Binding-site contacts:
Ligand atom C8 contacts residue LEU50 of chain 1.A at 3.8 Å (hydrophobic).
Ligand atom N13 contacts residue GLU122 of chain 1.A at 3.6 Å (salt-bridge).
Ligand atom C2 contacts residue THR105 of chain 1.A at 4.0 Å.
Ligand atom C3 contacts residue MET174 of chain 1.A at 4.0 Å (hydrophobic).
Ligand atom C8 contacts residue VAL58 of chain 1.A at 3.9 Å (hydrophobic).
Ligand atom N3 contacts residue THR105 of chain 1.A at 4.0 Å.
Ligand atom C7 contacts residue THR184 of chain 1.A at 3.8 Å.
Ligand atom C11 contacts residue MET174 of chain 1.A at 3.6 Å (hydrophobic).
Ligand atom C12 contacts residue PHE328 of chain 1.A at 4.0 Å (hydrophobic).
Ligand atom C8 contacts residue PHE328 of chain 1.A at 3.8 Å (hydrophobic).
Ligand atom C12 contacts residue ALA71 of chain 1.A at 4.1 Å (hydrophobic).
Ligand atom C10 contacts residue MET174 of chain 1.A at 3.6 Å (hydrophobic).
Ligand atom C7 contacts residue VAL58 of chain 1.A at 3.7 Å (hydrophobic).
Ligand atom C2 contacts residue GLU122 of chain 1.A at 4.2 Å.
Ligand atom C1 contacts residue GLU122 of chain 1.A at 3.9 Å.
Ligand atom C2 contacts residue MET121 of chain 1.A at 3.8 Å (hydrophobic).
Ligand atom C6 contacts residue VAL58 of chain 1.A at 3.7 Å (hydrophobic).
Ligand atom C10 contacts residue LEU50 of chain 1.A at 3.7 Å (hydrophobic).
Ligand atom C12 contacts residue MET174 of chain 1.A at 3.9 Å (hydrophobic).
Ligand atom N3 contacts residue ALA71 of chain 1.A at 3.3 Å.
Ligand atom C6 contacts residue MET174 of chain 1.A at 3.5 Å (hydrophobic).
Ligand atom N3 contacts residue ALA124 of chain 1.A at 3.7 Å.
Ligand atom C8 contacts residue MET174 of chain 1.A at 3.6 Å (hydrophobic).
Ligand atom C3 contacts residue ALA71 of chain 1.A at 3.8 Å (hydrophobic).
Ligand atom C2 contacts residue THR184 of chain 1.A at 3.5 Å.
Ligand atom C11 contacts residue VAL58 of chain 1.A at 3.9 Å (hydrophobic).
Ligand atom N13 contacts residue ALA124 of chain 1.A at 2.9 Å (h-bond).
Ligand atom C1 contacts residue ALA71 of chain 1.A at 3.2 Å (hydrophobic).
Ligand atom N3 contacts residue TYR123 of chain 1.A at 3.8 Å.
Ligand atom C10 contacts residue GLY51 of chain 1.A at 4.1 Å.
Ligand atom N3 contacts residue GLU122 of chain 1.A at 2.8 Å (salt-bridge).
Ligand atom C12 contacts residue ALA124 of chain 1.A at 4.0 Å (hydrophobic).
Ligand atom C9 contacts residue VAL58 of chain 1.A at 3.6 Å (hydrophobic).
Ligand atom C2 contacts residue ALA71 of chain 1.A at 3.5 Å (hydrophobic).
Ligand atom C10 contacts residue VAL58 of chain 1.A at 4.2 Å (hydrophobic).
Ligand atom C12 contacts residue TYR123 of chain 1.A at 4.1 Å (hydrophobic).
Ligand atom N13 contacts residue ALA71 of chain 1.A at 3.9 Å.
Ligand atom N13 contacts residue TYR123 of chain 1.A at 3.6 Å.
Ligand atom C7 contacts residue MET174 of chain 1.A at 3.5 Å (hydrophobic).
Ligand atom C9 contacts residue MET174 of chain 1.A at 3.6 Å (hydrophobic).

Sequence of chain 1.A:
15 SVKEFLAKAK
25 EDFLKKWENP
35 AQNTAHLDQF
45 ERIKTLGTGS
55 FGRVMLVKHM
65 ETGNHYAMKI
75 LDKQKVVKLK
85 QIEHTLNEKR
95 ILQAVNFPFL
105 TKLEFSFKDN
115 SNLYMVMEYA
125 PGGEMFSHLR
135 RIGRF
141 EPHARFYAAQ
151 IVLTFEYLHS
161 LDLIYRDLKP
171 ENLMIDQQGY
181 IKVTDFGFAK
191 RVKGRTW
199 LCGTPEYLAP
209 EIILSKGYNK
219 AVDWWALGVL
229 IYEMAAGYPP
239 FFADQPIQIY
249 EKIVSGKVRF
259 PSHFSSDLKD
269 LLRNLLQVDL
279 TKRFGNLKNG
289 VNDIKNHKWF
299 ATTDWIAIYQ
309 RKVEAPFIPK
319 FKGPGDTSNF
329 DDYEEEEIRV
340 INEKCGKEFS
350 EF

This small molecule binds to this protein.
Small molecule (SMILES): Cc1n[nH]cc1-c1ccccc1